Binding-site contacts:
Ligand atom C6 contacts residue THR105 of chain 1.B at 3.9 Å.
Ligand atom C1 contacts residue THR233 of chain 1.B at 4.3 Å.
Ligand atom C8 contacts residue ASN231 of chain 1.B at 4.1 Å.
Ligand atom C2 contacts residue ASN231 of chain 1.B at 2.5 Å.
Ligand atom C5 contacts residue THR233 of chain 1.B at 4.3 Å.
Ligand atom O3 contacts residue SER456 of chain 1.A at 2.7 Å (h-bond).
Ligand atom C5 contacts residue THR105 of chain 1.B at 4.3 Å.
Ligand atom C8 contacts residue LYS459 of chain 1.A at 3.8 Å.
Ligand atom N2 contacts residue ASN231 of chain 1.B at 2.9 Å (h-bond).
Ligand atom C5 contacts residue ASN231 of chain 1.B at 3.7 Å.
Ligand atom O5 contacts residue THR233 of chain 1.B at 4.3 Å.
Ligand atom O7 contacts residue ASN231 of chain 1.B at 3.2 Å (h-bond).
Ligand atom C1 contacts residue ASN231 of chain 1.B at 1.4 Å.
Ligand atom O5 contacts residue ASN231 of chain 1.B at 2.4 Å (h-bond).
Ligand atom C3 contacts residue SER456 of chain 1.A at 4.1 Å.
Ligand atom C8 contacts residue ASN457 of chain 1.A at 4.0 Å.
Ligand atom C7 contacts residue ASN231 of chain 1.B at 3.3 Å.
Ligand atom N2 contacts residue SER456 of chain 1.A at 4.5 Å.
Ligand atom C2 contacts residue SER456 of chain 1.A at 4.5 Å.
Ligand atom C8 contacts residue GLU462 of chain 1.A at 4.4 Å.
Ligand atom O5 contacts residue THR105 of chain 1.B at 3.5 Å.
Ligand atom C3 contacts residue ASN231 of chain 1.B at 3.8 Å.
Ligand atom C4 contacts residue ASN231 of chain 1.B at 4.2 Å.
Ligand atom C1 contacts residue THR105 of chain 1.B at 4.4 Å.
Ligand atom C6 contacts residue THR233 of chain 1.B at 4.5 Å.

Sequence of chain 1.B:
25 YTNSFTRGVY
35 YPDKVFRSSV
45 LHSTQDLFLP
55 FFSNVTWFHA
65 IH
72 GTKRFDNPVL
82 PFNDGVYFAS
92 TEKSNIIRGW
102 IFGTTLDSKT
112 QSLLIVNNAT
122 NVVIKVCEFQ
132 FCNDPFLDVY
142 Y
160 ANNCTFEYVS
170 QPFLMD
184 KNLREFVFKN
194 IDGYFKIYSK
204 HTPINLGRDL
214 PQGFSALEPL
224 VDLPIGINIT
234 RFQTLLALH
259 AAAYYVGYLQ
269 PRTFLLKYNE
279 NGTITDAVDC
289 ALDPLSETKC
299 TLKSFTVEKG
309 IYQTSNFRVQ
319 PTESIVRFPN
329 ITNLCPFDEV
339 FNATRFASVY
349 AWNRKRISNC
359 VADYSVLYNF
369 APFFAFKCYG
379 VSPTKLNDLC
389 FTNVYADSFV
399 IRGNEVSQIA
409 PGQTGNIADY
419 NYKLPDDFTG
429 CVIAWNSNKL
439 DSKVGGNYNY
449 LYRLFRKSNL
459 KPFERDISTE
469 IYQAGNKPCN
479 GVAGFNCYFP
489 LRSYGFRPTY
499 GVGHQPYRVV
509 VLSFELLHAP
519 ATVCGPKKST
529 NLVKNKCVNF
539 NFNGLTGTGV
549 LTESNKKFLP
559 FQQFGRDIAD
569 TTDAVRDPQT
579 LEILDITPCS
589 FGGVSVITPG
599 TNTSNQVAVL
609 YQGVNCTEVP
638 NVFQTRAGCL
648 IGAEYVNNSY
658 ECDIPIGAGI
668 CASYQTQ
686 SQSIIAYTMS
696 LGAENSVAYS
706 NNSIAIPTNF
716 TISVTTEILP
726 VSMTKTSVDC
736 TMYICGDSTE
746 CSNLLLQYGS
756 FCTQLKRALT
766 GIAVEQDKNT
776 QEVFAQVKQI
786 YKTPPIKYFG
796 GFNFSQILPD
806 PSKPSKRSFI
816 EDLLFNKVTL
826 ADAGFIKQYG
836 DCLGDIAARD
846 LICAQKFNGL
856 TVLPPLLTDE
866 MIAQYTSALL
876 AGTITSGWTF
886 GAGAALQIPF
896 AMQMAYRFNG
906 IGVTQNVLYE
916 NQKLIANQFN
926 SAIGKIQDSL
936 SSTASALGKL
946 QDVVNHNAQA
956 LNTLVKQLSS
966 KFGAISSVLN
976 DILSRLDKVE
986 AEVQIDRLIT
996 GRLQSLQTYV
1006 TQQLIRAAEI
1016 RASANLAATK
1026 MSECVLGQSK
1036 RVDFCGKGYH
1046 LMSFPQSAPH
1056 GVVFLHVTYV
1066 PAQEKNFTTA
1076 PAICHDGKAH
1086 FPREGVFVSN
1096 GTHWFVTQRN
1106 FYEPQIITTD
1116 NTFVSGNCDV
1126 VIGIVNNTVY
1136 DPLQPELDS

This protein binds this small molecule.
Small molecule (SMILES): CC(=O)N[C@@H]1[C@@H](O)[C@H](O)[C@@H](CO)O[C@H]1O

Sequence of chain 1.A:
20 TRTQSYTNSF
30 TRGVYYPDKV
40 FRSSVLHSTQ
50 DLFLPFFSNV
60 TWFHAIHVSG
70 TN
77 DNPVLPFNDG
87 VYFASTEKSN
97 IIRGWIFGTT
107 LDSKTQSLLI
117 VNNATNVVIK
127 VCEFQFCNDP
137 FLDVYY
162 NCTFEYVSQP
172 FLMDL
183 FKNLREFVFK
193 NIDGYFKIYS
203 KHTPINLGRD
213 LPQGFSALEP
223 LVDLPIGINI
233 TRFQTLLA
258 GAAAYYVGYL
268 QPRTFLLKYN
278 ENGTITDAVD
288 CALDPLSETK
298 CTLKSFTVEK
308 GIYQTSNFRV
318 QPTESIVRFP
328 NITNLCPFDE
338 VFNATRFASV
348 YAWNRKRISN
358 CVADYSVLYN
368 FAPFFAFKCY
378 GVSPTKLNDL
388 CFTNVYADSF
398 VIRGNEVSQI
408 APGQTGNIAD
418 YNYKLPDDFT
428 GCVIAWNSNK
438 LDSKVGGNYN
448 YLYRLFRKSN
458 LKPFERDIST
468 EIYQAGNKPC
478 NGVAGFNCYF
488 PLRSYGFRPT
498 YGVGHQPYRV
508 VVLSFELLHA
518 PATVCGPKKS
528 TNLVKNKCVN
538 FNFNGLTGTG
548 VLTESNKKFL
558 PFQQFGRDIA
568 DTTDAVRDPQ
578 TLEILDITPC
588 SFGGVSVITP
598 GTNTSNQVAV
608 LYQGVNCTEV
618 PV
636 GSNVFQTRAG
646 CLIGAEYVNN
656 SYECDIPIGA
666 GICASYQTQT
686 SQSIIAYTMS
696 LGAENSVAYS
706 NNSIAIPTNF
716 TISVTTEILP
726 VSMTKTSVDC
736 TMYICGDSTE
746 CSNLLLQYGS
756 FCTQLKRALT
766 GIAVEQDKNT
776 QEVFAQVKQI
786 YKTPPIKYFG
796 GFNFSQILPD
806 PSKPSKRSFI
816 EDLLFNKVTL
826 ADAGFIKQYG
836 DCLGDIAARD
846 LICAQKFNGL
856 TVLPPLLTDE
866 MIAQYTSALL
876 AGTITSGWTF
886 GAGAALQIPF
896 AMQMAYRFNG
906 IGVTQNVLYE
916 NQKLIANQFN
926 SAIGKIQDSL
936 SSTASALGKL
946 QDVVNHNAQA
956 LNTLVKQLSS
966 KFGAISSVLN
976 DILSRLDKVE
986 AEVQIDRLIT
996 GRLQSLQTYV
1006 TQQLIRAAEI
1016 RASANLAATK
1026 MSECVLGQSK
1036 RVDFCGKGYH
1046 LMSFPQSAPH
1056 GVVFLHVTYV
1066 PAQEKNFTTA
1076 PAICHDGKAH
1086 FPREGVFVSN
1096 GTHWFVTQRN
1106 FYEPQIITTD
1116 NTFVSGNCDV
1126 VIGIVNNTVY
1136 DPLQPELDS